Binding-site contacts:
Ligand atom C3 contacts residue ASN17 of chain 1.A at 3.7 Å.
Ligand atom C8 contacts residue ASN17 of chain 1.A at 3.2 Å.
Ligand atom N2 contacts residue ILE4 of chain 1.A at 4.3 Å.
Ligand atom C7 contacts residue ILE4 of chain 1.A at 4.3 Å (hydrophobic).
Ligand atom C1 contacts residue ASN17 of chain 1.A at 1.5 Å.
Ligand atom C4 contacts residue ASN17 of chain 1.A at 3.9 Å.
Ligand atom O3 contacts residue ASN17 of chain 1.A at 4.4 Å.
Ligand atom C7 contacts residue ASN17 of chain 1.A at 3.3 Å.
Ligand atom O7 contacts residue ILE4 of chain 1.A at 4.4 Å.
Ligand atom N2 contacts residue ASN17 of chain 1.A at 2.6 Å (h-bond).
Ligand atom C5 contacts residue ASN17 of chain 1.A at 3.3 Å.
Ligand atom O5 contacts residue ASN17 of chain 1.A at 1.9 Å (h-bond).
Ligand atom O7 contacts residue ASN17 of chain 1.A at 4.4 Å.
Ligand atom O4 contacts residue ASN17 of chain 1.A at 4.2 Å.
Ligand atom C6 contacts residue ASN17 of chain 1.A at 4.0 Å.
Ligand atom C2 contacts residue ASN17 of chain 1.A at 2.5 Å.

Sequence of chain 1.A:
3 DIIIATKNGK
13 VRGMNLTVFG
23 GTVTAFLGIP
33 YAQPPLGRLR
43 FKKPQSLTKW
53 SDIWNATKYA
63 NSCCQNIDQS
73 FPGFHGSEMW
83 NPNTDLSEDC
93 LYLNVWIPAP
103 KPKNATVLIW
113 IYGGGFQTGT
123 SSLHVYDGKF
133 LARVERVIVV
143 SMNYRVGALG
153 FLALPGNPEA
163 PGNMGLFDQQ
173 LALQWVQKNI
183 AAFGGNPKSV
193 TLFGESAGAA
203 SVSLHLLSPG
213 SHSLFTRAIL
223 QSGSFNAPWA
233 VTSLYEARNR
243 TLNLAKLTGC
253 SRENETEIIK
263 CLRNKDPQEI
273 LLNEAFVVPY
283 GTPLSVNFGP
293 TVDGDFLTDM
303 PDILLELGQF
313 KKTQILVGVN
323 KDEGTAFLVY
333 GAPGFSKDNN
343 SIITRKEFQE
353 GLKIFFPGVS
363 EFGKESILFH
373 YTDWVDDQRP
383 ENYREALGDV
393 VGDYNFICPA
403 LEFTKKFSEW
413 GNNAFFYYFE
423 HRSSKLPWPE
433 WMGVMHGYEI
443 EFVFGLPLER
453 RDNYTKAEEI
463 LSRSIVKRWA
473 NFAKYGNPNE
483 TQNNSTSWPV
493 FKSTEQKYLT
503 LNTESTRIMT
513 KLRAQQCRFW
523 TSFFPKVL

This small molecule binds to this protein.
Small molecule (SMILES): CC(=O)N[C@@H]1[C@@H](O)[C@H](O)[C@@H](CO)O[C@H]1O